A protein and the small-molecule ligand that binds it are described below.
Small molecule (SMILES): CN(Cc1cnc2nc(N)[nH]c(=O)c2n1)c1ccc(C(=O)N[C@@H](CCC(=O)O)C(=O)O)cc1

Binding-site contacts:
Ligand atom C4A contacts residue NAP1 of chain 1.C at 3.6 Å.
Ligand atom C2 contacts residue ALA7 of chain 1.A at 3.7 Å (hydrophobic).
Ligand atom CG contacts residue LYS32 of chain 1.A at 3.5 Å.
Ligand atom N1 contacts residue NAP1 of chain 1.C at 3.7 Å.
Ligand atom O4 contacts residue ASP27 of chain 1.A at 3.6 Å.
Ligand atom N10 contacts residue ILE50 of chain 1.A at 3.7 Å.
Ligand atom C7 contacts residue NAP1 of chain 1.C at 3.3 Å.
Ligand atom C14 contacts residue ILE50 of chain 1.A at 3.5 Å (hydrophobic).
Ligand atom N3 contacts residue ASP27 of chain 1.A at 2.7 Å (salt-bridge).
Ligand atom N5 contacts residue MET20 of chain 1.A at 3.8 Å.
Ligand atom N8 contacts residue PHE31 of chain 1.A at 3.4 Å.
Ligand atom N8 contacts residue ILE5 of chain 1.A at 3.5 Å (h-bond).
Ligand atom C4 contacts residue ASP27 of chain 1.A at 3.6 Å.
Ligand atom C6 contacts residue NAP1 of chain 1.C at 3.4 Å.
Ligand atom CT contacts residue ARG57 of chain 1.A at 3.5 Å.
Ligand atom O1 contacts residue ARG57 of chain 1.A at 2.8 Å (salt-bridge).
Ligand atom N8 contacts residue TYR100 of chain 1.A at 3.8 Å.
Ligand atom O4 contacts residue MET20 of chain 1.A at 3.2 Å.
Ligand atom C12 contacts residue PHE31 of chain 1.A at 3.4 Å (hydrophobic).
Ligand atom C7 contacts residue PHE31 of chain 1.A at 3.6 Å (hydrophobic).
Ligand atom N1 contacts residue ALA7 of chain 1.A at 3.7 Å.
Ligand atom OE2 contacts residue ALA29 of chain 1.A at 3.7 Å.
Ligand atom C15 contacts residue ILE50 of chain 1.A at 3.6 Å (hydrophobic).
Ligand atom N1 contacts residue ALA6 of chain 1.A at 3.6 Å.
Ligand atom NA2 contacts residue ASP27 of chain 1.A at 3.0 Å (salt-bridge).
Ligand atom C8A contacts residue NAP1 of chain 1.C at 3.3 Å.
Ligand atom OE1 contacts residue LEU28 of chain 1.A at 3.8 Å.
Ligand atom C2 contacts residue ASP27 of chain 1.A at 3.5 Å.
Ligand atom O4 contacts residue LEU28 of chain 1.A at 3.5 Å.
Ligand atom NA2 contacts residue ALA6 of chain 1.A at 3.7 Å.
Ligand atom NA2 contacts residue THR113 of chain 1.A at 3.5 Å (h-bond).
Ligand atom N8 contacts residue NAP1 of chain 1.C at 3.5 Å (h-bond).
Ligand atom O2 contacts residue PHE31 of chain 1.A at 3.4 Å.
Ligand atom C9 contacts residue NAP1 of chain 1.C at 3.6 Å.
Ligand atom C7 contacts residue ILE94 of chain 1.A at 3.2 Å (hydrophobic).
Ligand atom N1 contacts residue PHE31 of chain 1.A at 3.5 Å.
Ligand atom C8A contacts residue PHE31 of chain 1.A at 3.4 Å (hydrophobic).
Ligand atom O2 contacts residue ARG57 of chain 1.A at 2.7 Å (salt-bridge).
Ligand atom N3 contacts residue ALA7 of chain 1.A at 3.6 Å.
Ligand atom C102 contacts residue MET20 of chain 1.A at 3.6 Å (hydrophobic).

Sequence of chain 1.A:
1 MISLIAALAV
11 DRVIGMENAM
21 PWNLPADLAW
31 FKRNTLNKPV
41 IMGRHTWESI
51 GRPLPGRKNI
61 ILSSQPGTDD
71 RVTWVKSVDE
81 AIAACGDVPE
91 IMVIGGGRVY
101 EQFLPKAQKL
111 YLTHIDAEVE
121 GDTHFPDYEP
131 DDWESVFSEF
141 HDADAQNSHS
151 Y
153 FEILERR